Sequence of chain 46.F:
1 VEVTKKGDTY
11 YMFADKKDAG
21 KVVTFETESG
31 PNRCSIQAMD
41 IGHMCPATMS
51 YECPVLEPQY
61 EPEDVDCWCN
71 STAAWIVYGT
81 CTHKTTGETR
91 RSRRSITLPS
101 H

Binding-site contacts:
Ligand atom N2 contacts residue PRO31 of chain 46.F at 2.8 Å (h-bond).
Ligand atom O7 contacts residue PRO31 of chain 46.F at 3.2 Å (h-bond).
Ligand atom C8 contacts residue ASN70 of chain 46.F at 3.6 Å.
Ligand atom O7 contacts residue ASN70 of chain 46.F at 3.3 Å (h-bond).
Ligand atom C7 contacts residue PRO31 of chain 46.F at 3.4 Å (hydrophobic).
Ligand atom O6 contacts residue ARG33 of chain 46.F at 3.6 Å.
Ligand atom O5 contacts residue ASN70 of chain 46.F at 2.4 Å (h-bond).
Ligand atom N2 contacts residue ASN70 of chain 46.F at 2.9 Å (h-bond).
Ligand atom C2 contacts residue ASN70 of chain 46.F at 2.5 Å.
Ligand atom C3 contacts residue ASN70 of chain 46.F at 3.8 Å.
Ligand atom C1 contacts residue ASN70 of chain 46.F at 1.4 Å.
Ligand atom C5 contacts residue ARG33 of chain 46.F at 4.1 Å.
Ligand atom C3 contacts residue PRO31 of chain 46.F at 4.0 Å (hydrophobic).
Ligand atom N2 contacts residue ASN32 of chain 46.F at 4.2 Å.
Ligand atom O7 contacts residue SER71 of chain 46.F at 4.2 Å.
Ligand atom C1 contacts residue ARG33 of chain 46.F at 4.2 Å.
Ligand atom C5 contacts residue ASN70 of chain 46.F at 3.7 Å.
Ligand atom C6 contacts residue ARG33 of chain 46.F at 4.1 Å.
Ligand atom C2 contacts residue PRO31 of chain 46.F at 3.9 Å (hydrophobic).
Ligand atom C7 contacts residue ASN70 of chain 46.F at 3.1 Å.
Ligand atom C4 contacts residue ASN70 of chain 46.F at 4.2 Å.
Ligand atom O3 contacts residue PRO31 of chain 46.F at 4.0 Å.

The protein below binds the small molecule below.
Small molecule (SMILES): CC(=O)N[C@@H]1[C@@H](O)[C@H](O)[C@@H](CO)O[C@H]1O